Binding-site contacts:
Ligand atom C4 contacts residue ASN904 of chain 1.B at 4.2 Å.
Ligand atom C1 contacts residue ASP903 of chain 1.B at 3.7 Å.
Ligand atom C7 contacts residue ASN904 of chain 1.B at 3.3 Å.
Ligand atom O7 contacts residue ASN904 of chain 1.B at 3.4 Å (h-bond).
Ligand atom C6 contacts residue ASP903 of chain 1.B at 4.5 Å.
Ligand atom O6 contacts residue ASP903 of chain 1.B at 3.7 Å.
Ligand atom O5 contacts residue ASN904 of chain 1.B at 2.4 Å (h-bond).
Ligand atom N2 contacts residue ASN904 of chain 1.B at 2.9 Å (h-bond).
Ligand atom C1 contacts residue ASN904 of chain 1.B at 1.4 Å.
Ligand atom C2 contacts residue ASN904 of chain 1.B at 2.5 Å.
Ligand atom C8 contacts residue ASN904 of chain 1.B at 4.5 Å.
Ligand atom C3 contacts residue ASN904 of chain 1.B at 3.8 Å.
Ligand atom C5 contacts residue ASN904 of chain 1.B at 3.6 Å.
Ligand atom O5 contacts residue ASP903 of chain 1.B at 3.1 Å (salt-bridge).
Ligand atom C5 contacts residue ASP903 of chain 1.B at 4.4 Å.

Sequence of chain 1.B:
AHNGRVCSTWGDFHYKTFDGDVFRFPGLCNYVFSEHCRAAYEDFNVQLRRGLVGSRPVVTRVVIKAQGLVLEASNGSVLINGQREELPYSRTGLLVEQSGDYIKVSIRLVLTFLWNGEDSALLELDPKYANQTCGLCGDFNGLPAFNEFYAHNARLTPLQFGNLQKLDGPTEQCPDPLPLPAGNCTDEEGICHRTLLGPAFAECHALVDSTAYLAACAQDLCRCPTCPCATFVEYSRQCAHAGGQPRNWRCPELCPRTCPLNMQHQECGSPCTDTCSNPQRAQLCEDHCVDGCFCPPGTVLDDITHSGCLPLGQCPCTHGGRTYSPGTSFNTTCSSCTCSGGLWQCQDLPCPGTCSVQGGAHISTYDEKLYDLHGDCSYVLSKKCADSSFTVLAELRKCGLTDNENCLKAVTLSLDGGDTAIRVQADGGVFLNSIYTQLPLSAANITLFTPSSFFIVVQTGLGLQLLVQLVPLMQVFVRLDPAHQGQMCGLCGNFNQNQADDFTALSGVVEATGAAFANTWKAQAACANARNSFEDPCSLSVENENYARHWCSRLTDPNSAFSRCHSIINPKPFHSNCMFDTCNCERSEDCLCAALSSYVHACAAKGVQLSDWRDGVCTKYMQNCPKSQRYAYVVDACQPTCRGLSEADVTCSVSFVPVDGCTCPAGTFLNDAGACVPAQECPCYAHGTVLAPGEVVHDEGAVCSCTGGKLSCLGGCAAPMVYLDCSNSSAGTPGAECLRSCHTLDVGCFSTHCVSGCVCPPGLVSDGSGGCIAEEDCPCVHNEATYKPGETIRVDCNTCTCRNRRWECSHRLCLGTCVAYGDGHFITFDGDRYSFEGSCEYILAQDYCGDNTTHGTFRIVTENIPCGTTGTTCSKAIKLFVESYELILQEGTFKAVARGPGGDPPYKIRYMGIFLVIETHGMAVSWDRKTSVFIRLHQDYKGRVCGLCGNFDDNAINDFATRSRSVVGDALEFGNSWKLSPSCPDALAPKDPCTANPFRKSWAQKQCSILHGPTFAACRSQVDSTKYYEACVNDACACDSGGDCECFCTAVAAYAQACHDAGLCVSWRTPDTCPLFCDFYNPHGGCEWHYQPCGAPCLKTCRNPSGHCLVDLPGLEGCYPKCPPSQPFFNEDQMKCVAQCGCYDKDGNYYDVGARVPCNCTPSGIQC

This protein binds this small molecule.
Small molecule (SMILES): CC(=O)N[C@@H]1[C@@H](O)[C@H](O)[C@@H](CO)O[C@H]1O